Binding-site contacts:
Ligand atom CZ2 contacts residue ALA40 of chain 4.G at 3.9 Å (hydrophobic).
Ligand atom O contacts residue THR19 of chain 2.I at 4.0 Å.
Ligand atom NE1 contacts residue GLN41 of chain 4.G at 2.8 Å (h-bond).
Ligand atom CE3 contacts residue HIS28 of chain 4.G at 4.0 Å.
Ligand atom O contacts residue THR43 of chain 4.G at 3.6 Å.
Ligand atom C contacts residue GLY21 of chain 2.I at 3.3 Å.
Ligand atom N contacts residue THR24 of chain 2.I at 2.8 Å (h-bond).
Ligand atom CD1 contacts residue SER47 of chain 2.I at 3.5 Å.
Ligand atom CZ2 contacts residue ILE49 of chain 4.G at 3.9 Å (hydrophobic).
Ligand atom CD1 contacts residue THR43 of chain 4.G at 3.9 Å.
Ligand atom CB contacts residue THR19 of chain 2.I at 3.7 Å.
Ligand atom N contacts residue THR19 of chain 2.I at 2.8 Å (h-bond).
Ligand atom N contacts residue GLY21 of chain 2.I at 2.8 Å (h-bond).
Ligand atom O contacts residue ARG20 of chain 2.I at 3.5 Å.
Ligand atom CD2 contacts residue THR46 of chain 4.G at 4.0 Å.
Ligand atom CA contacts residue GLY21 of chain 2.I at 3.5 Å.
Ligand atom CA contacts residue THR24 of chain 2.I at 3.2 Å.
Ligand atom CE2 contacts residue GLN41 of chain 4.G at 3.9 Å.
Ligand atom CB contacts residue THR24 of chain 2.I at 3.6 Å.
Ligand atom N contacts residue ASP23 of chain 2.I at 3.0 Å (salt-bridge).
Ligand atom CD1 contacts residue GLN41 of chain 4.G at 3.6 Å.
Ligand atom C contacts residue THR46 of chain 4.G at 3.9 Å.
Ligand atom C contacts residue SER47 of chain 2.I at 3.5 Å.
Ligand atom O contacts residue SER47 of chain 2.I at 2.9 Å (h-bond).
Ligand atom OXT contacts residue HIS45 of chain 4.G at 3.8 Å.
Ligand atom NE1 contacts residue ALA40 of chain 4.G at 3.8 Å.
Ligand atom CB contacts residue SER47 of chain 2.I at 3.4 Å.
Ligand atom C contacts residue THR43 of chain 4.G at 3.5 Å.
Ligand atom CZ3 contacts residue GLY17 of chain 4.G at 3.6 Å.
Ligand atom CA contacts residue THR19 of chain 2.I at 3.8 Å.
Ligand atom OXT contacts residue THR46 of chain 4.G at 2.8 Å (h-bond).
Ligand atom OXT contacts residue GLY21 of chain 2.I at 3.8 Å.
Ligand atom CH2 contacts residue GLY17 of chain 4.G at 3.6 Å.
Ligand atom CZ3 contacts residue HIS28 of chain 4.G at 4.0 Å.
Ligand atom O contacts residue GLY21 of chain 2.I at 3.0 Å (h-bond).
Ligand atom CA contacts residue SER47 of chain 2.I at 3.9 Å.
Ligand atom CZ2 contacts residue THR46 of chain 4.G at 3.9 Å.
Ligand atom CE3 contacts residue HIS27 of chain 4.G at 4.0 Å.
Ligand atom CG contacts residue SER47 of chain 2.I at 3.8 Å.
Ligand atom OXT contacts residue THR43 of chain 4.G at 2.6 Å (h-bond).

Sequence of chain 2.I:
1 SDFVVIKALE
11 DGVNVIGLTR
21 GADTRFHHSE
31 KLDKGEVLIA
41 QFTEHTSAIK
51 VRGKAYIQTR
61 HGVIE

This protein binds this small molecule.
Small molecule (SMILES): N[C@@H](Cc1c[nH]c2ccccc12)C(=O)O

Sequence of chain 4.G:
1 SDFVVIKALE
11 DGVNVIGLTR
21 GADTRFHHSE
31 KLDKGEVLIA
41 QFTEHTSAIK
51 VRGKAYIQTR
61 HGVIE